Sequence of chain 1.A:
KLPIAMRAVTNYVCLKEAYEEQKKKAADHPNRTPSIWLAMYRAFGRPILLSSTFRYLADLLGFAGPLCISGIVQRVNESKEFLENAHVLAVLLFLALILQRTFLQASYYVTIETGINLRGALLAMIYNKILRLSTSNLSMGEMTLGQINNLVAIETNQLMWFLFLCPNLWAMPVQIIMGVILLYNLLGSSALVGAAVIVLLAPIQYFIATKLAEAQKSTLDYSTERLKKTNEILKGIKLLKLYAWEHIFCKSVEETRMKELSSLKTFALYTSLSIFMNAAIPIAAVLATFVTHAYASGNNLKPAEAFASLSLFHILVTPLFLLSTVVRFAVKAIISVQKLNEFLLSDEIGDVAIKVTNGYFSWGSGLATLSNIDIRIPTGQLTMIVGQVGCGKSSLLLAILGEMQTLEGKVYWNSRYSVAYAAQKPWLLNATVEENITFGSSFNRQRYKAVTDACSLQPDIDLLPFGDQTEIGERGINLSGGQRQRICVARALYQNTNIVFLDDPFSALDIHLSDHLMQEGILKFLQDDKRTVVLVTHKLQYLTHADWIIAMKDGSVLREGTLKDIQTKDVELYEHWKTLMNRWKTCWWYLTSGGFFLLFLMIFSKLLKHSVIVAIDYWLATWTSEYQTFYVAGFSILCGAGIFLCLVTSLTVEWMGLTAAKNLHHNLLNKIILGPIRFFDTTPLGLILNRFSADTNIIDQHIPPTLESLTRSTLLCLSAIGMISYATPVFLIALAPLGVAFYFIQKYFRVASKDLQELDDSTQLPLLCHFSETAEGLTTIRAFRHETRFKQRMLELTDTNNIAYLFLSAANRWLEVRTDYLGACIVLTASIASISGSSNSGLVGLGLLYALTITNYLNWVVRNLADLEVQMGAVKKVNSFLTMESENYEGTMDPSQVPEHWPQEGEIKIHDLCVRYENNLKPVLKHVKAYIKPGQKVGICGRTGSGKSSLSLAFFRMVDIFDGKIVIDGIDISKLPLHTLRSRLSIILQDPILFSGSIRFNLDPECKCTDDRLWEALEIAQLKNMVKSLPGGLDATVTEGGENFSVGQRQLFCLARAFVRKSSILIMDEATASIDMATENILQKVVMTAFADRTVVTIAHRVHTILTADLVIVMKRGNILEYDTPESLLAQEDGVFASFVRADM

Binding-site contacts:
Ligand atom CAN contacts residue ILE438 of chain 1.A at 4.0 Å (hydrophobic).
Ligand atom CAS contacts residue LEU431 of chain 1.A at 3.8 Å (hydrophobic).
Ligand atom CAD contacts residue GLN467 of chain 1.A at 4.0 Å.
Ligand atom CBB contacts residue PRO435 of chain 1.A at 4.4 Å (hydrophobic).
Ligand atom CAB contacts residue LEU463 of chain 1.A at 4.0 Å (hydrophobic).
Ligand atom CAS contacts residue VAL589 of chain 1.A at 4.0 Å (hydrophobic).
Ligand atom CAJ contacts residue LEU585 of chain 1.A at 4.0 Å (hydrophobic).
Ligand atom CAO contacts residue LEU585 of chain 1.A at 3.7 Å (hydrophobic).
Ligand atom CAB contacts residue ALA464 of chain 1.A at 3.8 Å (hydrophobic).
Ligand atom CAY contacts residue ILE596 of chain 1.A at 3.5 Å (hydrophobic).
Ligand atom OAW contacts residue VAL593 of chain 1.A at 4.1 Å.
Ligand atom CAB contacts residue ILE460 of chain 1.A at 4.2 Å (hydrophobic).
Ligand atom CAU contacts residue LEU431 of chain 1.A at 3.7 Å (hydrophobic).
Ligand atom CAI contacts residue TYR468 of chain 1.A at 3.6 Å (hydrophobic).
Ligand atom CAK contacts residue TYR468 of chain 1.A at 3.7 Å (hydrophobic).
Ligand atom CAR contacts residue ILE596 of chain 1.A at 4.0 Å (hydrophobic).
Ligand atom CAR contacts residue VAL593 of chain 1.A at 4.2 Å (hydrophobic).
Ligand atom CBA contacts residue ILE438 of chain 1.A at 3.8 Å (hydrophobic).
Ligand atom CBH contacts residue ALA471 of chain 1.A at 4.2 Å (hydrophobic).
Ligand atom CBC contacts residue ILE596 of chain 1.A at 3.8 Å (hydrophobic).
Ligand atom CAL contacts residue ALA475 of chain 1.A at 3.7 Å (hydrophobic).
Ligand atom CAJ contacts residue ILE438 of chain 1.A at 4.3 Å (hydrophobic).
Ligand atom CAV contacts residue TYR468 of chain 1.A at 4.0 Å (hydrophobic).
Ligand atom CAM contacts residue ILE596 of chain 1.A at 3.7 Å (hydrophobic).
Ligand atom CAA contacts residue PRO435 of chain 1.A at 4.4 Å (hydrophobic).
Ligand atom OAF contacts residue TYR468 of chain 1.A at 4.2 Å.
Ligand atom CAR contacts residue ALA592 of chain 1.A at 4.1 Å (hydrophobic).
Ligand atom CAC contacts residue ALA464 of chain 1.A at 3.3 Å (hydrophobic).
Ligand atom CAR contacts residue ALA471 of chain 1.A at 4.2 Å (hydrophobic).
Ligand atom OAW contacts residue ILE596 of chain 1.A at 3.1 Å.
Ligand atom CAD contacts residue VAL589 of chain 1.A at 3.8 Å (hydrophobic).
Ligand atom CAZ contacts residue TYR468 of chain 1.A at 4.1 Å (hydrophobic).
Ligand atom CAN contacts residue PRO435 of chain 1.A at 4.0 Å (hydrophobic).
Ligand atom CAZ contacts residue ALA471 of chain 1.A at 4.2 Å (hydrophobic).
Ligand atom CAE contacts residue GLN467 of chain 1.A at 3.9 Å.
Ligand atom CAV contacts residue ALA471 of chain 1.A at 3.7 Å (hydrophobic).
Ligand atom CAT contacts residue ALA592 of chain 1.A at 4.2 Å (hydrophobic).
Ligand atom CAD contacts residue ALA471 of chain 1.A at 3.2 Å (hydrophobic).
Ligand atom CAA contacts residue ILE438 of chain 1.A at 4.3 Å (hydrophobic).
Ligand atom CBC contacts residue ALA471 of chain 1.A at 4.4 Å (hydrophobic).

This small molecule binds to this protein.
Small molecule (SMILES): CC(C)CCC[C@@H](C)[C@H]1CC[C@H]2[C@@H]3CC=C4C[C@@H](OC(=O)CCC(=O)O)CC[C@]4(C)[C@H]3CC[C@]12C